Sequence of chain 17.E:
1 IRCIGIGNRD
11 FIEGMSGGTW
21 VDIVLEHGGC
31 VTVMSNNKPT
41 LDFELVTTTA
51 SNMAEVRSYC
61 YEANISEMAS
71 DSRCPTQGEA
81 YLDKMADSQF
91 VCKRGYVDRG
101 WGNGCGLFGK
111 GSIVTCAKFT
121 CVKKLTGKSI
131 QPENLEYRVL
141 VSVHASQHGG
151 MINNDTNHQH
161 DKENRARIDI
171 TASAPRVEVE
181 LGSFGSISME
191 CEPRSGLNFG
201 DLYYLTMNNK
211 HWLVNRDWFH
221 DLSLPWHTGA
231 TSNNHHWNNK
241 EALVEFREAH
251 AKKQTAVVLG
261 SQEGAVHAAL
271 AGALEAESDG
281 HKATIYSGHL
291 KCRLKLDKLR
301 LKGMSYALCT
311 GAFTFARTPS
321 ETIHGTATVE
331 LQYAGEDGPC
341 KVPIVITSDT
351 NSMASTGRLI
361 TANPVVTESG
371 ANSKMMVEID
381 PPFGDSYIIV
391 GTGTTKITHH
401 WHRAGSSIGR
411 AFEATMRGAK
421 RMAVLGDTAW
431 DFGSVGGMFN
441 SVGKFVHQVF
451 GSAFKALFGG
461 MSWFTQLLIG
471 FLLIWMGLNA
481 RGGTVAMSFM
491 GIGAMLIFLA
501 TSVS

Binding-site contacts:
Ligand atom C6 contacts residue ASN157 of chain 17.E at 3.3 Å.
Ligand atom C3 contacts residue MET151 of chain 17.E at 4.0 Å (hydrophobic).
Ligand atom C5 contacts residue ASP161 of chain 17.E at 4.5 Å.
Ligand atom C1 contacts residue GLY150 of chain 17.E at 4.0 Å.
Ligand atom C7 contacts residue GLY150 of chain 17.E at 3.0 Å.
Ligand atom O7 contacts residue ASN154 of chain 17.E at 4.2 Å.
Ligand atom C2 contacts residue ASN154 of chain 17.E at 2.4 Å.
Ligand atom C8 contacts residue GLY150 of chain 17.E at 3.7 Å.
Ligand atom O5 contacts residue THR156 of chain 17.E at 3.8 Å.
Ligand atom O5 contacts residue ASN157 of chain 17.E at 4.0 Å.
Ligand atom C6 contacts residue THR156 of chain 17.E at 3.6 Å.
Ligand atom O5 contacts residue MET151 of chain 17.E at 3.9 Å.
Ligand atom C2 contacts residue GLY150 of chain 17.E at 3.7 Å.
Ligand atom C8 contacts residue ASN157 of chain 17.E at 3.6 Å.
Ligand atom C6 contacts residue ASP161 of chain 17.E at 3.6 Å.
Ligand atom C4 contacts residue ASN154 of chain 17.E at 4.2 Å.
Ligand atom N2 contacts residue GLY150 of chain 17.E at 3.4 Å (h-bond).
Ligand atom C2 contacts residue MET151 of chain 17.E at 4.2 Å (hydrophobic).
Ligand atom C5 contacts residue THR156 of chain 17.E at 3.8 Å.
Ligand atom C4 contacts residue ASP161 of chain 17.E at 4.0 Å.
Ligand atom O4 contacts residue ASP161 of chain 17.E at 4.0 Å.
Ligand atom C7 contacts residue ASN154 of chain 17.E at 3.7 Å.
Ligand atom C1 contacts residue ASN154 of chain 17.E at 1.4 Å.
Ligand atom C5 contacts residue MET151 of chain 17.E at 3.9 Å (hydrophobic).
Ligand atom C5 contacts residue ASN154 of chain 17.E at 3.6 Å.
Ligand atom C5 contacts residue THR156 of chain 17.E at 3.8 Å.
Ligand atom C6 contacts residue THR156 of chain 17.E at 3.9 Å.
Ligand atom O5 contacts residue ASN154 of chain 17.E at 2.3 Å (h-bond).
Ligand atom O6 contacts residue MET151 of chain 17.E at 4.3 Å.
Ligand atom C3 contacts residue ASN154 of chain 17.E at 3.8 Å.
Ligand atom O5 contacts residue THR156 of chain 17.E at 3.8 Å.
Ligand atom C1 contacts residue THR156 of chain 17.E at 4.0 Å.
Ligand atom C1 contacts residue MET151 of chain 17.E at 4.2 Å (hydrophobic).
Ligand atom O7 contacts residue GLY150 of chain 17.E at 2.9 Å (h-bond).
Ligand atom O6 contacts residue THR156 of chain 17.E at 4.4 Å.
Ligand atom O7 contacts residue HIS148 of chain 17.E at 3.6 Å (h-bond).
Ligand atom O6 contacts residue HIS148 of chain 17.E at 3.8 Å.
Ligand atom C4 contacts residue MET151 of chain 17.E at 3.9 Å (hydrophobic).
Ligand atom N2 contacts residue ASN154 of chain 17.E at 2.9 Å (h-bond).

A small-molecule ligand and the protein it binds are described below.
Small molecule (SMILES): CC(=O)N[C@H]1[C@H](O[C@H]2[C@H](O)[C@@H](NC(C)=O)CO[C@@H]2CO[C@@H]2O[C@@H](C)[C@@H](O)[C@@H](O)[C@@H]2O)O[C@H](CO)[C@@H](O)[C@@H]1O